Binding-site contacts:
Ligand atom C2 contacts residue NAG1 of chain 8.B at 3.5 Å.
Ligand atom N2 contacts residue FUC2 of chain 8.B at 4.1 Å.
Ligand atom C1 contacts residue FUC2 of chain 8.B at 4.0 Å.
Ligand atom C4 contacts residue NAG1 of chain 8.B at 4.2 Å.
Ligand atom O5 contacts residue NAG1 of chain 8.B at 1.9 Å (h-bond).
Ligand atom O7 contacts residue NAG1 of chain 8.B at 3.6 Å.
Ligand atom C8 contacts residue FUC2 of chain 8.B at 4.2 Å.
Ligand atom C5 contacts residue NAG1 of chain 8.B at 3.1 Å.
Ligand atom O6 contacts residue NAG1 of chain 8.B at 4.0 Å.
Ligand atom N2 contacts residue NAG1 of chain 8.B at 4.2 Å.
Ligand atom C7 contacts residue NAG1 of chain 8.B at 4.1 Å.
Ligand atom O7 contacts residue GLY336 of chain 8.A at 4.3 Å.
Ligand atom C1 contacts residue NAG1 of chain 8.B at 2.0 Å.
Ligand atom C7 contacts residue FUC2 of chain 8.B at 4.1 Å.
Ligand atom C6 contacts residue NAG1 of chain 8.B at 2.9 Å.
Ligand atom C3 contacts residue NAG1 of chain 8.B at 4.4 Å.

Sequence of chain 8.A:
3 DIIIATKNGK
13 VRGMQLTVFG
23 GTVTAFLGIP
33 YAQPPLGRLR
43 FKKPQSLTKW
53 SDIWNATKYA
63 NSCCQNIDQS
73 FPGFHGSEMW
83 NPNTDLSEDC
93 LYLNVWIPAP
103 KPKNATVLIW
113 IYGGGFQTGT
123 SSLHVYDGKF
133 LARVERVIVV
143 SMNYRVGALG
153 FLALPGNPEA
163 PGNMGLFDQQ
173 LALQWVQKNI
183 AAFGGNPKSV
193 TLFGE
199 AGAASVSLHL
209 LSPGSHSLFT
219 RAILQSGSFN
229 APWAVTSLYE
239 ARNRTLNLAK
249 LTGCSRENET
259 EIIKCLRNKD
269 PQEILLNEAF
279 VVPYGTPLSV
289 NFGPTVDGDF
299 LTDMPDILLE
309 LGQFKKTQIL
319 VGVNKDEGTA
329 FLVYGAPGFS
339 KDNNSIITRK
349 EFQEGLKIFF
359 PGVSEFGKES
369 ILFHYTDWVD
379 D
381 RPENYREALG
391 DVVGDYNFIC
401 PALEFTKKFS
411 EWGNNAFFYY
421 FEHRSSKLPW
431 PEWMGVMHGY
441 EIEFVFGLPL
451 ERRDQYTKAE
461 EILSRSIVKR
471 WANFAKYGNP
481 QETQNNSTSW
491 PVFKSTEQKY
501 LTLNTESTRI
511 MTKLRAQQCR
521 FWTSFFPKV

A protein and the small-molecule ligand that binds it are described below.
Small molecule (SMILES): CC(=O)N[C@@H]1[C@@H](O)[C@H](O)[C@@H](CO)O[C@H]1O